Sequence of chain 1.H:
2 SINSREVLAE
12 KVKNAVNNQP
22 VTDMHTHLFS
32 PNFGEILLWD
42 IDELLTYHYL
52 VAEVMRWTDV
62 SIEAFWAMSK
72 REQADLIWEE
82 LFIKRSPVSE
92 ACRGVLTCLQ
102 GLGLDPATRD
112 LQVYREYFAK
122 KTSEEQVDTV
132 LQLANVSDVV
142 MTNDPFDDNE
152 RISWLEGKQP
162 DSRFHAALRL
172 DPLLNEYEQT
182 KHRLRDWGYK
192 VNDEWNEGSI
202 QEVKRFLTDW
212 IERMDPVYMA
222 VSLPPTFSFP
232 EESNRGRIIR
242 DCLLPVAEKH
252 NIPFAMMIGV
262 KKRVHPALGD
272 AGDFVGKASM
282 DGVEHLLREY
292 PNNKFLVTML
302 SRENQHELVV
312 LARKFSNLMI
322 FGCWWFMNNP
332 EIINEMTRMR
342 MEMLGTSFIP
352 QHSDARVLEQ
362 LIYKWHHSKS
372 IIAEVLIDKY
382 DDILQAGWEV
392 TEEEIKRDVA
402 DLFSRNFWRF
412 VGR

The small molecule below binds the protein below.
Small molecule (SMILES): O=C[C@H](O)[C@@H](O)[C@H](O)[C@H](O)C(=O)O

Binding-site contacts:
Ligand atom C1 contacts residue ASP355 of chain 1.H at 4.0 Å.
Ligand atom O6B contacts residue ZN1 of chain 1.LA at 2.5 Å.
Ligand atom C4 contacts residue HIS28 of chain 1.H at 3.9 Å.
Ligand atom C3 contacts residue ARG357 of chain 1.H at 3.8 Å.
Ligand atom O5 contacts residue TRP325 of chain 1.H at 2.9 Å (h-bond).
Ligand atom O6B contacts residue ARG170 of chain 1.H at 2.9 Å (salt-bridge).
Ligand atom O2 contacts residue HIS49 of chain 1.H at 3.5 Å (h-bond).
Ligand atom O5 contacts residue ASP355 of chain 1.H at 3.3 Å (salt-bridge).
Ligand atom O5 contacts residue ZN1 of chain 1.LA at 2.1 Å.
Ligand atom O6B contacts residue HIS26 of chain 1.H at 3.5 Å (h-bond).
Ligand atom O1 contacts residue ASP355 of chain 1.H at 3.1 Å (salt-bridge).
Ligand atom O6A contacts residue MET258 of chain 1.H at 3.8 Å.
Ligand atom O6A contacts residue SER223 of chain 1.H at 3.6 Å.
Ligand atom O6A contacts residue ARG170 of chain 1.H at 2.6 Å (salt-bridge).
Ligand atom O6B contacts residue HIS28 of chain 1.H at 3.2 Å (h-bond).
Ligand atom C2 contacts residue ASP355 of chain 1.H at 3.7 Å.
Ligand atom O1 contacts residue TYR50 of chain 1.H at 2.8 Å (h-bond).
Ligand atom O6B contacts residue MET258 of chain 1.H at 3.1 Å.
Ligand atom O6A contacts residue TRP325 of chain 1.H at 4.0 Å.
Ligand atom O5 contacts residue HIS28 of chain 1.H at 3.6 Å.
Ligand atom O3 contacts residue ARG357 of chain 1.H at 3.0 Å (salt-bridge).
Ligand atom C5 contacts residue TRP326 of chain 1.H at 3.9 Å (hydrophobic).
Ligand atom C5 contacts residue ZN1 of chain 1.LA at 3.0 Å.
Ligand atom C4 contacts residue ZN1 of chain 1.LA at 3.6 Å.
Ligand atom O3 contacts residue HIS49 of chain 1.H at 3.0 Å (h-bond).
Ligand atom C6 contacts residue MET258 of chain 1.H at 3.5 Å (hydrophobic).
Ligand atom C6 contacts residue ZN1 of chain 1.LA at 3.1 Å.
Ligand atom C4 contacts residue ARG357 of chain 1.H at 3.7 Å.
Ligand atom C5 contacts residue TRP325 of chain 1.H at 3.7 Å (hydrophobic).
Ligand atom C6 contacts residue ARG170 of chain 1.H at 3.4 Å.
Ligand atom O3 contacts residue TRP326 of chain 1.H at 4.0 Å.
Ligand atom C1 contacts residue TYR50 of chain 1.H at 3.4 Å (hydrophobic).
Ligand atom O5 contacts residue HIS26 of chain 1.H at 3.8 Å.
Ligand atom C3 contacts residue TRP326 of chain 1.H at 3.8 Å (hydrophobic).
Ligand atom C2 contacts residue ARG357 of chain 1.H at 3.8 Å.
Ligand atom O2 contacts residue ARG357 of chain 1.H at 2.5 Å (salt-bridge).
Ligand atom C1 contacts residue TRP326 of chain 1.H at 3.5 Å (hydrophobic).
Ligand atom C2 contacts residue ZN1 of chain 1.LA at 3.9 Å.
Ligand atom O4 contacts residue ARG357 of chain 1.H at 3.7 Å.
Ligand atom O1 contacts residue TRP326 of chain 1.H at 3.7 Å.